This protein binds this small molecule.
Small molecule (SMILES): CC(C)[C@@H](C=O)NC(=O)[C@H](CCC(=O)O)NC(=O)[C@H](CC1=CN=C2CC=CC=C12)NC(=O)[C@H](CC(N)=O)NC(=O)[C@H](CC1=c2ccccc2=NC1)NC(=O)[C@@H](N)CC(=O)O

Binding-site contacts:
Ligand atom CZ2 contacts residue HIS74 of chain 1.A at 3.4 Å.
Ligand atom CD1 contacts residue GLY105 of chain 1.A at 3.7 Å.
Ligand atom CG contacts residue LEU104 of chain 1.A at 3.7 Å (hydrophobic).
Ligand atom CG2 contacts residue GLN164 of chain 1.C at 3.6 Å.
Ligand atom O contacts residue ASN76 of chain 1.A at 3.5 Å (h-bond).
Ligand atom O contacts residue HIS74 of chain 1.A at 3.3 Å (h-bond).
Ligand atom CZ2 contacts residue THR73 of chain 1.A at 3.6 Å.
Ligand atom NE1 contacts residue GLY105 of chain 1.A at 2.8 Å (h-bond).
Ligand atom CH2 contacts residue LYS72 of chain 1.A at 3.7 Å.
Ligand atom CZ3 contacts residue ARG108 of chain 1.A at 3.6 Å.
Ligand atom CH2 contacts residue ARG108 of chain 1.A at 3.8 Å.
Ligand atom CG contacts residue ASP185 of chain 1.C at 3.7 Å.
Ligand atom CB contacts residue PHE162 of chain 1.C at 3.6 Å (hydrophobic).
Ligand atom CB contacts residue ARG108 of chain 1.A at 3.5 Å.
Ligand atom CH2 contacts residue THR73 of chain 1.A at 3.7 Å.
Ligand atom O contacts residue PRO98 of chain 1.A at 3.7 Å.
Ligand atom CG contacts residue MET188 of chain 1.C at 3.5 Å (hydrophobic).
Ligand atom NE1 contacts residue PRO75 of chain 1.A at 3.6 Å.
Ligand atom OD2 contacts residue ASP185 of chain 1.C at 3.2 Å (salt-bridge).
Ligand atom CE2 contacts residue ARG108 of chain 1.A at 3.7 Å.
Ligand atom CD1 contacts residue HIS74 of chain 1.A at 3.4 Å.
Ligand atom OD1 contacts residue ASP185 of chain 1.C at 3.4 Å.
Ligand atom CG contacts residue PHE162 of chain 1.C at 3.5 Å (hydrophobic).
Ligand atom CE3 contacts residue ARG108 of chain 1.A at 3.5 Å.
Ligand atom N contacts residue SER103 of chain 1.A at 3.1 Å (h-bond).
Ligand atom CG contacts residue ARG108 of chain 1.A at 3.5 Å.
Ligand atom CH2 contacts residue HIS74 of chain 1.A at 3.4 Å.
Ligand atom O contacts residue PHE162 of chain 1.C at 3.7 Å.
Ligand atom CA contacts residue PHE162 of chain 1.C at 3.7 Å (hydrophobic).
Ligand atom NE1 contacts residue HIS74 of chain 1.A at 3.1 Å.
Ligand atom CD2 contacts residue ARG108 of chain 1.A at 3.4 Å.
Ligand atom N contacts residue ASN76 of chain 1.A at 3.3 Å (h-bond).
Ligand atom CE3 contacts residue GLY105 of chain 1.A at 3.6 Å.
Ligand atom O contacts residue GLY105 of chain 1.A at 2.9 Å (h-bond).
Ligand atom CZ3 contacts residue GLY105 of chain 1.A at 3.6 Å.
Ligand atom OD1 contacts residue MET188 of chain 1.C at 2.7 Å.
Ligand atom O contacts residue PHE162 of chain 1.C at 3.5 Å.
Ligand atom CE2 contacts residue HIS74 of chain 1.A at 3.5 Å.
Ligand atom CD1 contacts residue ARG108 of chain 1.A at 3.7 Å.
Ligand atom CG1 contacts residue LYS95 of chain 1.A at 3.5 Å.

Sequence of chain 1.C:
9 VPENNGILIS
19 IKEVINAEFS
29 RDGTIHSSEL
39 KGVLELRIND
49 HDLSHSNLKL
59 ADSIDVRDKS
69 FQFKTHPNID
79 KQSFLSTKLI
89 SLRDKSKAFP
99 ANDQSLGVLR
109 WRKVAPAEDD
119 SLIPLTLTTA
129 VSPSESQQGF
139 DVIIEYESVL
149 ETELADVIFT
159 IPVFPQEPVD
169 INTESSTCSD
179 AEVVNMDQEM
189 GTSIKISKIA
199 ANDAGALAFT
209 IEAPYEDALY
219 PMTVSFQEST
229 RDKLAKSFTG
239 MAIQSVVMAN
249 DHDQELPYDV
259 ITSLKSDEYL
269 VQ

Sequence of chain 1.A:
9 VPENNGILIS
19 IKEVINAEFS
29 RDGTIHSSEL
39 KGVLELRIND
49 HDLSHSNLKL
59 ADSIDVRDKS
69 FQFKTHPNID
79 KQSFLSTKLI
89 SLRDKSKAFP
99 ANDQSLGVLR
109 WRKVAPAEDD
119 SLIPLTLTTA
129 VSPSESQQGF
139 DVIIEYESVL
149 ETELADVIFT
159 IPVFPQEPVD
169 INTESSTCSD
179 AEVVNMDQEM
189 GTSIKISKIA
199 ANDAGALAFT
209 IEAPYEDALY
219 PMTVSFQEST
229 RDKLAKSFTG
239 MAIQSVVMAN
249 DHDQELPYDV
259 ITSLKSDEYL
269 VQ